Binding-site contacts:
Ligand atom C01 contacts residue PHE458 of chain 1.A at 3.5 Å (hydrophobic).
Ligand atom C10 contacts residue LEU452 of chain 1.A at 3.9 Å (hydrophobic).
Ligand atom C10 contacts residue ASN450 of chain 1.A at 3.7 Å.
Ligand atom N12 contacts residue PHE289 of chain 1.A at 3.3 Å.
Ligand atom C26 contacts residue PHE289 of chain 1.A at 3.8 Å (hydrophobic).
Ligand atom F24 contacts residue GLY117 of chain 1.A at 3.8 Å.
Ligand atom O03 contacts residue NAD1 of chain 1.E at 3.8 Å.
Ligand atom C23 contacts residue GLY117 of chain 1.A at 3.7 Å.
Ligand atom O04 contacts residue CYS294 of chain 1.A at 3.6 Å.
Ligand atom C22 contacts residue ALA454 of chain 1.A at 3.8 Å (hydrophobic).
Ligand atom N13 contacts residue VAL113 of chain 1.A at 3.7 Å.
Ligand atom N33 contacts residue GLN285 of chain 1.A at 3.2 Å (h-bond).
Ligand atom O04 contacts residue THR296 of chain 1.A at 3.4 Å (h-bond).
Ligand atom C21 contacts residue ASN453 of chain 1.A at 3.6 Å.
Ligand atom C09 contacts residue LEU452 of chain 1.A at 3.5 Å (hydrophobic).
Ligand atom C16 contacts residue LEU452 of chain 1.A at 3.9 Å (hydrophobic).
Ligand atom C01 contacts residue TRP170 of chain 1.A at 3.7 Å (hydrophobic).
Ligand atom F24 contacts residue THR121 of chain 1.A at 3.3 Å.
Ligand atom O03 contacts residue ASN162 of chain 1.A at 3.5 Å (h-bond).
Ligand atom C22 contacts residue GLY117 of chain 1.A at 3.6 Å.
Ligand atom C09 contacts residue ASN450 of chain 1.A at 3.3 Å.
Ligand atom C19 contacts residue LEU452 of chain 1.A at 3.6 Å (hydrophobic).
Ligand atom N12 contacts residue ASN450 of chain 1.A at 3.5 Å (h-bond).
Ligand atom F24 contacts residue TRP170 of chain 1.A at 3.3 Å.
Ligand atom C31 contacts residue ASN450 of chain 1.A at 3.5 Å.
Ligand atom O04 contacts residue CYS295 of chain 1.A at 3.1 Å (h-bond).
Ligand atom C05 contacts residue PHE163 of chain 1.A at 3.7 Å (hydrophobic).
Ligand atom C14 contacts residue VAL113 of chain 1.A at 3.5 Å (hydrophobic).
Ligand atom C10 contacts residue THR296 of chain 1.A at 3.4 Å.
Ligand atom C06 contacts residue TRP170 of chain 1.A at 3.8 Å (hydrophobic).
Ligand atom N13 contacts residue ASN450 of chain 1.A at 3.9 Å.
Ligand atom F24 contacts residue MET470 of chain 1.A at 3.4 Å.
Ligand atom C20 contacts residue LEU452 of chain 1.A at 3.6 Å (hydrophobic).
Ligand atom C06 contacts residue PHE163 of chain 1.A at 3.5 Å (hydrophobic).
Ligand atom O03 contacts residue PHE163 of chain 1.A at 3.0 Å.
Ligand atom O17 contacts residue LEU452 of chain 1.A at 3.2 Å.
Ligand atom C30 contacts residue PHE289 of chain 1.A at 3.4 Å (hydrophobic).
Ligand atom C07 contacts residue PHE163 of chain 1.A at 3.6 Å (hydrophobic).
Ligand atom C31 contacts residue PHE289 of chain 1.A at 3.6 Å (hydrophobic).
Ligand atom C32 contacts residue GLN285 of chain 1.A at 3.5 Å.

Sequence of chain 1.A:
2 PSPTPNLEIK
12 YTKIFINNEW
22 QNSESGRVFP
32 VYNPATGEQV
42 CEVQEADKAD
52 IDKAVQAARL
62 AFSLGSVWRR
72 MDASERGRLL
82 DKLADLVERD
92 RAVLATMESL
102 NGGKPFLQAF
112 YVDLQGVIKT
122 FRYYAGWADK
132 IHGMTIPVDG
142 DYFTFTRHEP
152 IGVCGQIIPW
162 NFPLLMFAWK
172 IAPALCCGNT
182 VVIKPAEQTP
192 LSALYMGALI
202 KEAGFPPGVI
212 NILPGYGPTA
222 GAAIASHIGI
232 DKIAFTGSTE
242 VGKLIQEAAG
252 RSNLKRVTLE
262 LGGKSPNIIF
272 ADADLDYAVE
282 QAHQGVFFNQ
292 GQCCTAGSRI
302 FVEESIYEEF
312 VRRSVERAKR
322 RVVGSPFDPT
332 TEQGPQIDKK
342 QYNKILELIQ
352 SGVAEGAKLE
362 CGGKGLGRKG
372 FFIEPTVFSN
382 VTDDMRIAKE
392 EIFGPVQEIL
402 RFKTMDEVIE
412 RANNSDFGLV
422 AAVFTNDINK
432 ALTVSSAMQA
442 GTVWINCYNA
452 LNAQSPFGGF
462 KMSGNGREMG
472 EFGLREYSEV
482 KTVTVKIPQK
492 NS

This small molecule binds to this protein.
Small molecule (SMILES): CS(=O)(=O)c1ccc(-c2nn(-c3ccc(C#N)cc3)cc2C(=O)Nc2cccc(F)c2)cc1